Binding-site contacts:
Ligand atom C8 contacts residue PHE121 of chain 1.C at 3.7 Å (hydrophobic).
Ligand atom C1 contacts residue ASN122 of chain 1.C at 1.4 Å.
Ligand atom O5 contacts residue ASN122 of chain 1.C at 2.4 Å (h-bond).
Ligand atom O7 contacts residue ASN122 of chain 1.C at 3.5 Å (h-bond).
Ligand atom C5 contacts residue ASN122 of chain 1.C at 3.6 Å.
Ligand atom C8 contacts residue LYS133 of chain 1.C at 4.2 Å.
Ligand atom C3 contacts residue ASN122 of chain 1.C at 3.8 Å.
Ligand atom C2 contacts residue ASN122 of chain 1.C at 2.4 Å.
Ligand atom C4 contacts residue ASN122 of chain 1.C at 4.2 Å.
Ligand atom C8 contacts residue ASN122 of chain 1.C at 4.4 Å.
Ligand atom C7 contacts residue ASN122 of chain 1.C at 3.5 Å.
Ligand atom N2 contacts residue ASN122 of chain 1.C at 2.8 Å (h-bond).
Ligand atom O7 contacts residue LYS133 of chain 1.C at 3.3 Å.
Ligand atom C7 contacts residue LYS133 of chain 1.C at 4.2 Å.
Ligand atom C8 contacts residue GLN100 of chain 1.C at 4.5 Å.
Ligand atom C7 contacts residue PHE121 of chain 1.C at 4.5 Å (hydrophobic).
Ligand atom C8 contacts residue SER120 of chain 1.C at 3.4 Å.

The protein below binds the small molecule below.
Small molecule (SMILES): CC(=O)N[C@H]1[C@H](O[C@H]2[C@H](O)[C@@H](NC(C)=O)CO[C@@H]2CO)O[C@H](CO)[C@@H](O)[C@@H]1O

Sequence of chain 1.C:
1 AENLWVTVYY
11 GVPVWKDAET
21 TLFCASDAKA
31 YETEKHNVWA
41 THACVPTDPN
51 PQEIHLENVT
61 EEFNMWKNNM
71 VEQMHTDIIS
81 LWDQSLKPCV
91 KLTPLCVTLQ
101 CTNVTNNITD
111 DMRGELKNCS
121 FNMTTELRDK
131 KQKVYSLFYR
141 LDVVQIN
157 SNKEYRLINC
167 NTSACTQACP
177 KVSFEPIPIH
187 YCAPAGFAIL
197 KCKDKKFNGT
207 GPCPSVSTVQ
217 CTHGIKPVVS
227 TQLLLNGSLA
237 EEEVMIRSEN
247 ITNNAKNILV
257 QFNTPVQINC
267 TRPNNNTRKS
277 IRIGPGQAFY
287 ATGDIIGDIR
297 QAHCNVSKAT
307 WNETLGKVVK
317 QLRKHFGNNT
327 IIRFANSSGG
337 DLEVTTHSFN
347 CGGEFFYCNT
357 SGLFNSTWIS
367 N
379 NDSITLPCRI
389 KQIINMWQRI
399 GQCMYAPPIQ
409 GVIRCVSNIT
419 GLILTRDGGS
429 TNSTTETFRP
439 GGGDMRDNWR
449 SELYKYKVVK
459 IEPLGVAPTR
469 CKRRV